Binding-site contacts:
Ligand atom N2 contacts residue ASN471 of chain 1.A at 3.8 Å.
Ligand atom C5 contacts residue ASN471 of chain 1.A at 3.3 Å.
Ligand atom O3 contacts residue ASN471 of chain 1.A at 3.4 Å (h-bond).
Ligand atom C7 contacts residue ASN471 of chain 1.A at 4.3 Å.
Ligand atom C3 contacts residue ASN471 of chain 1.A at 3.3 Å.
Ligand atom C4 contacts residue ASN471 of chain 1.A at 3.4 Å.
Ligand atom C2 contacts residue ASN471 of chain 1.A at 2.6 Å.
Ligand atom C6 contacts residue ASN471 of chain 1.A at 4.1 Å.
Ligand atom C1 contacts residue ASN471 of chain 1.A at 1.5 Å.
Ligand atom O5 contacts residue ASN471 of chain 1.A at 2.3 Å (h-bond).
Ligand atom O6 contacts residue ASN471 of chain 1.A at 3.7 Å.

The protein below binds the small molecule below.
Small molecule (SMILES): CC(=O)N[C@@H]1[C@@H](O)[C@H](O)[C@@H](CO)O[C@H]1O

Sequence of chain 1.A:
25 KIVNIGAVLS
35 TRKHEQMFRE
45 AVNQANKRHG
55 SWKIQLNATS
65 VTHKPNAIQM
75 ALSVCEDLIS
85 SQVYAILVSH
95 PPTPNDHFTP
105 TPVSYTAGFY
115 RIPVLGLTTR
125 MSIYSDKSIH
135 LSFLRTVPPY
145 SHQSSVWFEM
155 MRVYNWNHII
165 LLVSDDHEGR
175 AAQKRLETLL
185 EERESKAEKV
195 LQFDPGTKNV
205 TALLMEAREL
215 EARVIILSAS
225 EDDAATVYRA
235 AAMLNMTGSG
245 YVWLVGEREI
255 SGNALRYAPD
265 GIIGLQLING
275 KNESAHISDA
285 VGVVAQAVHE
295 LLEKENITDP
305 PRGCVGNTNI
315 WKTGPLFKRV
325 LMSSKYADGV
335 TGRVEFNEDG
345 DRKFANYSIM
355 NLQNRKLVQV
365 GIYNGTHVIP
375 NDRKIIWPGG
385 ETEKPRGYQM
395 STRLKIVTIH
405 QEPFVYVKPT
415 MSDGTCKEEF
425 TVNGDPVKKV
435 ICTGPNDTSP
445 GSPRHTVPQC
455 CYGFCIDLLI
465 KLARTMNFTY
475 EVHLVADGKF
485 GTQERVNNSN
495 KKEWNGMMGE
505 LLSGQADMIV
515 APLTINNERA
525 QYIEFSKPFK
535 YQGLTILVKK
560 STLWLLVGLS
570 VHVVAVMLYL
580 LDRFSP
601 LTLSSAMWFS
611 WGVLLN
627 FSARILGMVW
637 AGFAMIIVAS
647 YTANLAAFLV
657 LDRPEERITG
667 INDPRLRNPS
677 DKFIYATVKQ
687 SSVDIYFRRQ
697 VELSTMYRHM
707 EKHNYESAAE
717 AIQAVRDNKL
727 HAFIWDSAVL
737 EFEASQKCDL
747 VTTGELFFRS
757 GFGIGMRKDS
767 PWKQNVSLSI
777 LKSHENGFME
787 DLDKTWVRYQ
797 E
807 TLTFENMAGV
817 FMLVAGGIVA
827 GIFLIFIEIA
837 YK